The small molecule below binds the protein below.
Small molecule (SMILES): CC(=O)N[C@H]1[C@H](O[C@H]2[C@H](O)[C@@H](NC(C)=O)CO[C@@H]2CO)O[C@H](CO)[C@@H](O)[C@@H]1O

Binding-site contacts:
Ligand atom C1 contacts residue ASN280 of chain 43.E at 1.4 Å.
Ligand atom C8 contacts residue GLY296 of chain 43.E at 4.4 Å.
Ligand atom C2 contacts residue ASN280 of chain 43.E at 2.5 Å.
Ligand atom C3 contacts residue ASN280 of chain 43.E at 3.8 Å.
Ligand atom O7 contacts residue ASN280 of chain 43.E at 4.4 Å.
Ligand atom O5 contacts residue ASN280 of chain 43.E at 2.4 Å (h-bond).
Ligand atom C5 contacts residue ASN280 of chain 43.E at 3.7 Å.
Ligand atom N2 contacts residue ASN280 of chain 43.E at 2.9 Å (h-bond).
Ligand atom C8 contacts residue ARG324 of chain 43.E at 4.2 Å.
Ligand atom C7 contacts residue ASN280 of chain 43.E at 3.9 Å.
Ligand atom C4 contacts residue ASN280 of chain 43.E at 4.2 Å.

Sequence of chain 43.E:
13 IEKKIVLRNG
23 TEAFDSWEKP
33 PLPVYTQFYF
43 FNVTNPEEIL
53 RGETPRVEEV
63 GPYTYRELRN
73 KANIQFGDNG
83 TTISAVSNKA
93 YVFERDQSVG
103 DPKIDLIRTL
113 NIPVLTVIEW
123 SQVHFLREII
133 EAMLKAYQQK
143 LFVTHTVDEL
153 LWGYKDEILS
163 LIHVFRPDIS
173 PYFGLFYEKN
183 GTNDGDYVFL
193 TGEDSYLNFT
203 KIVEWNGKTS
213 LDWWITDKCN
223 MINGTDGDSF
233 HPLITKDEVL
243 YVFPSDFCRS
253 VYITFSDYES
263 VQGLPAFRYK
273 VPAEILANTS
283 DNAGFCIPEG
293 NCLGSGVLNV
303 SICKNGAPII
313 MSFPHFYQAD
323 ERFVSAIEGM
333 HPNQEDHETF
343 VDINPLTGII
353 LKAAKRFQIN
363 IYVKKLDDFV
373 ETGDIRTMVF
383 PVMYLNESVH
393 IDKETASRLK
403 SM